Binding-site contacts:
Ligand atom C11 contacts residue ILE214 of chain 1.A at 3.7 Å (hydrophobic).
Ligand atom O1 contacts residue TRP321 of chain 1.A at 3.4 Å.
Ligand atom C5 contacts residue HIS56 of chain 1.A at 3.7 Å.
Ligand atom C2 contacts residue TRP321 of chain 1.A at 3.4 Å (hydrophobic).
Ligand atom C6 contacts residue TYR102 of chain 1.A at 3.2 Å (hydrophobic).
Ligand atom C4 contacts residue TYR318 of chain 1.A at 3.5 Å (hydrophobic).
Ligand atom C12 contacts residue ASP317 of chain 1.A at 3.4 Å.
Ligand atom N2 contacts residue ASN78 of chain 1.A at 3.2 Å (h-bond).
Ligand atom N4 contacts residue ASP317 of chain 1.A at 2.6 Å (salt-bridge).
Ligand atom N4 contacts residue TRP321 of chain 1.A at 3.2 Å.
Ligand atom O3 contacts residue ASP317 of chain 1.A at 3.6 Å.
Ligand atom C11 contacts residue ASP317 of chain 1.A at 3.5 Å.
Ligand atom N5 contacts residue ASP317 of chain 1.A at 3.1 Å (salt-bridge).
Ligand atom C12 contacts residue TRP321 of chain 1.A at 3.2 Å (hydrophobic).
Ligand atom C11 contacts residue TRP321 of chain 1.A at 3.3 Å (hydrophobic).
Ligand atom O3 contacts residue TRP321 of chain 1.A at 3.6 Å.
Ligand atom N5 contacts residue LEU245 of chain 1.A at 3.6 Å.
Ligand atom N3 contacts residue TRP321 of chain 1.A at 3.3 Å.
Ligand atom O2 contacts residue HIS56 of chain 1.A at 3.5 Å.
Ligand atom N3 contacts residue ASP242 of chain 1.A at 3.4 Å (salt-bridge).
Ligand atom N4 contacts residue PHE240 of chain 1.A at 3.7 Å.
Ligand atom N5 contacts residue PHE240 of chain 1.A at 2.8 Å (h-bond).
Ligand atom O2 contacts residue ASP322 of chain 1.A at 3.1 Å (salt-bridge).
Ligand atom N2 contacts residue LYS210 of chain 1.A at 3.6 Å.
Ligand atom O1 contacts residue HIS56 of chain 1.A at 3.2 Å (h-bond).
Ligand atom C3 contacts residue TRP52 of chain 1.A at 3.6 Å (hydrophobic).
Ligand atom C10 contacts residue TRP321 of chain 1.A at 3.1 Å (hydrophobic).
Ligand atom C7 contacts residue TRP321 of chain 1.A at 3.6 Å (hydrophobic).
Ligand atom C5 contacts residue TYR318 of chain 1.A at 3.5 Å (hydrophobic).
Ligand atom C9 contacts residue TRP321 of chain 1.A at 3.4 Å (hydrophobic).
Ligand atom O1 contacts residue ASP322 of chain 1.A at 2.6 Å (salt-bridge).
Ligand atom C5 contacts residue TRP52 of chain 1.A at 3.5 Å (hydrophobic).
Ligand atom C8 contacts residue ASN78 of chain 1.A at 3.2 Å.
Ligand atom O2 contacts residue TYR318 of chain 1.A at 2.9 Å (h-bond).
Ligand atom C9 contacts residue ILE214 of chain 1.A at 3.5 Å (hydrophobic).
Ligand atom O3 contacts residue TYR318 of chain 1.A at 3.6 Å.
Ligand atom N5 contacts residue ASP242 of chain 1.A at 3.3 Å (salt-bridge).
Ligand atom O1 contacts residue TRP103 of chain 1.A at 3.2 Å.
Ligand atom C2 contacts residue ASP322 of chain 1.A at 3.5 Å.
Ligand atom N2 contacts residue TRP321 of chain 1.A at 3.5 Å (h-bond).

The small molecule below binds the protein below.
Small molecule (SMILES): Nc1nc2[nH]cc(CN[C@H]3C=C[C@H](O)[C@@H]3O)c2c(=O)[nH]1

Sequence of chain 1.A:
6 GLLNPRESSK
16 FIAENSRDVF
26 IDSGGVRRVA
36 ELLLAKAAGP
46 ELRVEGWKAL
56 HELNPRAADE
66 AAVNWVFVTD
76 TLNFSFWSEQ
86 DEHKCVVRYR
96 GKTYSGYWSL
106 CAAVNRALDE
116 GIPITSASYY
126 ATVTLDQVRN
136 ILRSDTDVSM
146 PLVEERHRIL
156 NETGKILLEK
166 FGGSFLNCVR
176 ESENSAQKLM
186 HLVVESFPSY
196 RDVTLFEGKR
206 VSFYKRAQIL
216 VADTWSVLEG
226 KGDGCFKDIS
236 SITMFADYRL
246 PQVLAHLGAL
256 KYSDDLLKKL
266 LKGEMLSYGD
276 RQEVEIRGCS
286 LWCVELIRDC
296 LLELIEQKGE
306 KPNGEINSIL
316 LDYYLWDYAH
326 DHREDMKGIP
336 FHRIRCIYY